Binding-site contacts:
Ligand atom C1 contacts residue ASN611 of chain 1.B at 1.4 Å.
Ligand atom C2 contacts residue ASN611 of chain 1.B at 2.5 Å.
Ligand atom C4 contacts residue ASN611 of chain 1.B at 4.2 Å.
Ligand atom C3 contacts residue ASN611 of chain 1.B at 3.8 Å.
Ligand atom O5 contacts residue ASN611 of chain 1.B at 2.4 Å (h-bond).
Ligand atom O7 contacts residue ASN611 of chain 1.B at 4.2 Å.
Ligand atom N2 contacts residue ASN611 of chain 1.B at 2.9 Å (h-bond).
Ligand atom C5 contacts residue ASN611 of chain 1.B at 3.7 Å.
Ligand atom C7 contacts residue ASN611 of chain 1.B at 3.8 Å.

The small molecule below binds the protein below.
Small molecule (SMILES): CC(=O)N[C@@H]1[C@@H](O)[C@H](O)[C@@H](CO)O[C@H]1O

Sequence of chain 1.B:
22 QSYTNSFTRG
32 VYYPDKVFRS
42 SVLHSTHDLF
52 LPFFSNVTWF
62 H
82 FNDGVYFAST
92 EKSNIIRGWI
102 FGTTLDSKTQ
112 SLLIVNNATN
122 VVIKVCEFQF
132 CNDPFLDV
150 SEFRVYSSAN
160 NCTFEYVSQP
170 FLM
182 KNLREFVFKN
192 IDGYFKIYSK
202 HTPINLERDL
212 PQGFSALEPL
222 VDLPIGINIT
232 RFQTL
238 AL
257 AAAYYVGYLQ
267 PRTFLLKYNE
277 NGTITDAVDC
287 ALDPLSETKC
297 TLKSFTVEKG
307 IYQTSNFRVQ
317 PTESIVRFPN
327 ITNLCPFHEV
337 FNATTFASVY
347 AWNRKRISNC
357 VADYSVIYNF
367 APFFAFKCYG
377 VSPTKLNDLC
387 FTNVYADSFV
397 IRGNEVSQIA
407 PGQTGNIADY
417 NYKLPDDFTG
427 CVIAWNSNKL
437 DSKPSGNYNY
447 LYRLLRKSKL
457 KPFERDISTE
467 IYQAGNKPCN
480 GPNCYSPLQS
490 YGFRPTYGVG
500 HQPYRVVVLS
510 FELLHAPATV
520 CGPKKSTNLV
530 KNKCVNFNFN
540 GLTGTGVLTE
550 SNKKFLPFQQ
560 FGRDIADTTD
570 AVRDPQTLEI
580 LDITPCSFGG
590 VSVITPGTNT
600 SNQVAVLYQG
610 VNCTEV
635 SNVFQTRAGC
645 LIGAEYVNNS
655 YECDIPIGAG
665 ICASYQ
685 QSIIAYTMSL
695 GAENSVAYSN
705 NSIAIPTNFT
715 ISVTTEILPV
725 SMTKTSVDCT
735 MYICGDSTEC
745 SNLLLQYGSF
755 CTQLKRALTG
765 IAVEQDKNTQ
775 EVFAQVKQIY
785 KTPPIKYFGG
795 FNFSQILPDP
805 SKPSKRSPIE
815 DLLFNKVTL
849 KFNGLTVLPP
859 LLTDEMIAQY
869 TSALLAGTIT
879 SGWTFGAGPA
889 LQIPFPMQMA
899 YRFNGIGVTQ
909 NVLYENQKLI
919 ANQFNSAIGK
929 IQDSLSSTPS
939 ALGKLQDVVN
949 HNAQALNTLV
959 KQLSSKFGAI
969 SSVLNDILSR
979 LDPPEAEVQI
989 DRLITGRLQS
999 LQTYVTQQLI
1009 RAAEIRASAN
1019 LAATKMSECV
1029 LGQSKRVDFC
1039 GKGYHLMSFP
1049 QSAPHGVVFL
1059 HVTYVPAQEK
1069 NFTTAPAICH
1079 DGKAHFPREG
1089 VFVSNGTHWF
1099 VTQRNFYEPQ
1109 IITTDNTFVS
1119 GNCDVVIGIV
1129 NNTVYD